This protein binds this small molecule.
Small molecule (SMILES): CO[C@]1(C)Oc2ccc(N)cc2O[C@@]1(C)OC

Sequence of chain 1.A:
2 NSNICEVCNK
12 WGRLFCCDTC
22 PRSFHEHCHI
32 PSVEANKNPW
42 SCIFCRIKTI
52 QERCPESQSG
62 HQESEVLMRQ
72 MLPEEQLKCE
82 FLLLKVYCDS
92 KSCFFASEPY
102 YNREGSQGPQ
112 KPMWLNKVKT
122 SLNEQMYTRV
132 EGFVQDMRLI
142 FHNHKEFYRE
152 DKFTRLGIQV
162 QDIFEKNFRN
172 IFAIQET

Binding-site contacts:
Ligand atom C11 contacts residue ASN171 of chain 1.A at 3.0 Å.
Ligand atom C9 contacts residue ASN171 of chain 1.A at 3.2 Å.
Ligand atom C9 contacts residue LYS86 of chain 1.A at 3.6 Å.
Ligand atom C10 contacts residue ILE172 of chain 1.A at 4.1 Å (hydrophobic).
Ligand atom C12 contacts residue ILE172 of chain 1.A at 4.3 Å (hydrophobic).
Ligand atom O3 contacts residue PHE82 of chain 1.A at 3.6 Å.
Ligand atom C9 contacts residue ASN168 of chain 1.A at 3.1 Å.
Ligand atom O3 contacts residue ILE172 of chain 1.A at 4.4 Å.
Ligand atom C2 contacts residue GLN52 of chain 1.A at 4.5 Å.
Ligand atom C10 contacts residue ASN168 of chain 1.A at 3.6 Å.
Ligand atom C8 contacts residue LYS86 of chain 1.A at 4.1 Å.
Ligand atom N1 contacts residue ASN171 of chain 1.A at 4.4 Å.
Ligand atom C10 contacts residue LYS86 of chain 1.A at 4.0 Å.
Ligand atom O3 contacts residue ASN171 of chain 1.A at 3.6 Å (h-bond).
Ligand atom N1 contacts residue ASN168 of chain 1.A at 4.4 Å.
Ligand atom C6 contacts residue ASN171 of chain 1.A at 3.2 Å.
Ligand atom C8 contacts residue ASN171 of chain 1.A at 3.4 Å.
Ligand atom C1 contacts residue GLN52 of chain 1.A at 3.9 Å.
Ligand atom C1 contacts residue ILE48 of chain 1.A at 3.5 Å (hydrophobic).
Ligand atom O4 contacts residue GLN52 of chain 1.A at 3.8 Å.
Ligand atom O4 contacts residue ASN171 of chain 1.A at 3.2 Å (h-bond).
Ligand atom C5 contacts residue ARG23 of chain 1.A at 4.3 Å.
Ligand atom C10 contacts residue ASN171 of chain 1.A at 3.0 Å.
Ligand atom O2 contacts residue ASN171 of chain 1.A at 3.9 Å.
Ligand atom C12 contacts residue ASN171 of chain 1.A at 2.9 Å.
Ligand atom C12 contacts residue GLN52 of chain 1.A at 3.5 Å.
Ligand atom C2 contacts residue ASN171 of chain 1.A at 4.0 Å.
Ligand atom C7 contacts residue ASN171 of chain 1.A at 3.4 Å.
Ligand atom C4 contacts residue GLN52 of chain 1.A at 4.4 Å.
Ligand atom C10 contacts residue PHE82 of chain 1.A at 4.3 Å (hydrophobic).
Ligand atom N1 contacts residue LYS86 of chain 1.A at 4.2 Å.
Ligand atom O1 contacts residue PHE82 of chain 1.A at 4.3 Å.
Ligand atom C5 contacts residue PHE45 of chain 1.A at 4.3 Å (hydrophobic).
Ligand atom C11 contacts residue PHE82 of chain 1.A at 4.3 Å (hydrophobic).
Ligand atom C1 contacts residue PHE82 of chain 1.A at 4.2 Å (hydrophobic).
Ligand atom C8 contacts residue ASN168 of chain 1.A at 4.1 Å.